Sequence of chain 1.A:
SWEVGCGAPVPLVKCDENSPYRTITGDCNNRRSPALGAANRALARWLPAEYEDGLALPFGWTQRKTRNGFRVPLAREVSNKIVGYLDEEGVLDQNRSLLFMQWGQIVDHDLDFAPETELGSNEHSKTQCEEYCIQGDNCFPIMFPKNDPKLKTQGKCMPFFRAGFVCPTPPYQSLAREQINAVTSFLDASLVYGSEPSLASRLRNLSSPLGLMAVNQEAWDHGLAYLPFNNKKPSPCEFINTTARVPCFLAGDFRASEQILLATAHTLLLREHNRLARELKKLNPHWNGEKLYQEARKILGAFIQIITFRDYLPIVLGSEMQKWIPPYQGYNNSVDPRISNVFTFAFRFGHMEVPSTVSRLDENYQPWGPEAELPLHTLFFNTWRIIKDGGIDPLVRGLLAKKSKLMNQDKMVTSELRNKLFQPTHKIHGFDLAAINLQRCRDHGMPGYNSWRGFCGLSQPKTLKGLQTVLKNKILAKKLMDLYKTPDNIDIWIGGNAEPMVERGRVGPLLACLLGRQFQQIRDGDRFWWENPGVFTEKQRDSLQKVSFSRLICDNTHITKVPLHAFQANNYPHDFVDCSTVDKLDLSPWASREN

The protein below binds the small molecule below.
Small molecule (SMILES): CC(=O)N[C@@H]1[C@@H](O)[C@H](O)[C@@H](CO)O[C@H]1O

Binding-site contacts:
Ligand atom O6 contacts residue LYS388 of chain 1.A at 3.2 Å.
Ligand atom C7 contacts residue TRP384 of chain 1.A at 4.2 Å (hydrophobic).
Ligand atom C1 contacts residue ASN241 of chain 1.A at 1.4 Å.
Ligand atom C5 contacts residue ALA244 of chain 1.A at 4.4 Å (hydrophobic).
Ligand atom C1 contacts residue TRP384 of chain 1.A at 4.3 Å (hydrophobic).
Ligand atom C3 contacts residue ASN241 of chain 1.A at 3.8 Å.
Ligand atom C6 contacts residue TRP384 of chain 1.A at 4.2 Å (hydrophobic).
Ligand atom C6 contacts residue ALA244 of chain 1.A at 4.3 Å (hydrophobic).
Ligand atom N2 contacts residue ASN241 of chain 1.A at 3.0 Å (h-bond).
Ligand atom C3 contacts residue TRP384 of chain 1.A at 4.4 Å (hydrophobic).
Ligand atom C4 contacts residue TRP384 of chain 1.A at 4.1 Å (hydrophobic).
Ligand atom C5 contacts residue ASN241 of chain 1.A at 3.6 Å.
Ligand atom O5 contacts residue TRP384 of chain 1.A at 3.6 Å.
Ligand atom O5 contacts residue ALA244 of chain 1.A at 3.5 Å.
Ligand atom C6 contacts residue LYS388 of chain 1.A at 4.2 Å.
Ligand atom O6 contacts residue ALA244 of chain 1.A at 3.3 Å.
Ligand atom C2 contacts residue ASN241 of chain 1.A at 2.5 Å.
Ligand atom C1 contacts residue ALA244 of chain 1.A at 4.0 Å (hydrophobic).
Ligand atom O5 contacts residue ASN241 of chain 1.A at 2.3 Å (h-bond).
Ligand atom C5 contacts residue TRP384 of chain 1.A at 4.2 Å (hydrophobic).
Ligand atom O7 contacts residue ASN241 of chain 1.A at 3.2 Å (h-bond).
Ligand atom C4 contacts residue ASN241 of chain 1.A at 4.2 Å.
Ligand atom O3 contacts residue TRP384 of chain 1.A at 4.5 Å.
Ligand atom C2 contacts residue TRP384 of chain 1.A at 3.9 Å (hydrophobic).
Ligand atom O7 contacts residue TRP384 of chain 1.A at 3.2 Å.
Ligand atom C7 contacts residue ASN241 of chain 1.A at 3.3 Å.